Sequence of chain 4.A:
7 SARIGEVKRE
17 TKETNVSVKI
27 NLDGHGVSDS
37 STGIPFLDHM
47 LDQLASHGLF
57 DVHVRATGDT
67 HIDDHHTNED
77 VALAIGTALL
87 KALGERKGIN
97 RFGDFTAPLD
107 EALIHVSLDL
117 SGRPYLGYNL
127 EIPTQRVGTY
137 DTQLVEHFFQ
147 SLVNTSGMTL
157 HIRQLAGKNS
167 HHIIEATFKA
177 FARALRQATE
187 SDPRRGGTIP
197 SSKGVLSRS

A small-molecule ligand and the protein it binds are described below.
Small molecule (SMILES): O=P(O)(O)C[C@H](O)Cn1cncn1

Sequence of chain 24.A:
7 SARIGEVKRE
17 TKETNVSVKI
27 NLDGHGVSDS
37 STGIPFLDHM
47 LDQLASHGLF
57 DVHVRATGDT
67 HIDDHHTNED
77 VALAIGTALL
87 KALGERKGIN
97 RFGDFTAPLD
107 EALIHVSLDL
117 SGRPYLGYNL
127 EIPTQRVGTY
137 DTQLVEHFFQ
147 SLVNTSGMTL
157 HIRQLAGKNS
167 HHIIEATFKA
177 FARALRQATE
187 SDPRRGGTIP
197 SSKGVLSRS

Sequence of chain 15.A:
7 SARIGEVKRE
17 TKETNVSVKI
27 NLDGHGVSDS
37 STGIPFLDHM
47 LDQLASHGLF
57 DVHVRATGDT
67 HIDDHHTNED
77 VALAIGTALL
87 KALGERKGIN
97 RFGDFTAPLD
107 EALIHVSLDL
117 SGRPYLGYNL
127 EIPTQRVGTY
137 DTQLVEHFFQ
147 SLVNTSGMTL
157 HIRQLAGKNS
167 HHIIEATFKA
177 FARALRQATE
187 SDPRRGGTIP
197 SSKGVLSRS

Binding-site contacts:
Ligand atom C8 contacts residue GLU19 of chain 4.A at 3.6 Å.
Ligand atom O13 contacts residue HIS72 of chain 4.A at 3.2 Å (h-bond).
Ligand atom N2 contacts residue MN1 of chain 15.C at 3.4 Å.
Ligand atom C7 contacts residue GLU19 of chain 4.A at 3.5 Å.
Ligand atom O11 contacts residue ARG119 of chain 15.A at 3.0 Å (salt-bridge).
Ligand atom C5 contacts residue HIS167 of chain 24.A at 3.4 Å.
Ligand atom C5 contacts residue MN1 of chain 15.C at 3.3 Å.
Ligand atom C6 contacts residue GLU19 of chain 4.A at 3.5 Å.
Ligand atom C5 contacts residue HIS72 of chain 4.A at 3.8 Å.
Ligand atom O13 contacts residue GLU171 of chain 24.A at 3.2 Å (salt-bridge).
Ligand atom C7 contacts residue GLU171 of chain 24.A at 3.1 Å.
Ligand atom C5 contacts residue HIS168 of chain 24.A at 3.8 Å.
Ligand atom C8 contacts residue GLU171 of chain 24.A at 3.6 Å.
Ligand atom N2 contacts residue HIS72 of chain 4.A at 3.7 Å.
Ligand atom O11 contacts residue ARG97 of chain 15.A at 2.9 Å (salt-bridge).
Ligand atom P9 contacts residue ARG97 of chain 15.A at 3.7 Å.
Ligand atom C5 contacts residue MN1 of chain 15.B at 3.3 Å.
Ligand atom O11 contacts residue LYS175 of chain 24.A at 2.7 Å (salt-bridge).
Ligand atom C5 contacts residue HIS71 of chain 4.A at 3.2 Å.
Ligand atom O13 contacts residue MN1 of chain 15.C at 2.3 Å.
Ligand atom C3 contacts residue MN1 of chain 15.B at 3.2 Å.
Ligand atom P9 contacts residue SER197 of chain 15.A at 3.7 Å.
Ligand atom C8 contacts residue SER198 of chain 15.A at 3.8 Å.
Ligand atom O12 contacts residue ARG119 of chain 15.A at 2.8 Å (salt-bridge).
Ligand atom N1 contacts residue MN1 of chain 15.C at 2.3 Å.
Ligand atom O10 contacts residue SER197 of chain 15.A at 2.6 Å (h-bond).
Ligand atom N1 contacts residue GLU171 of chain 24.A at 3.3 Å (salt-bridge).
Ligand atom N1 contacts residue HIS72 of chain 4.A at 3.1 Å (h-bond).
Ligand atom N4 contacts residue HIS168 of chain 24.A at 3.4 Å (h-bond).
Ligand atom N1 contacts residue HIS167 of chain 24.A at 3.3 Å (h-bond).
Ligand atom O12 contacts residue LYS199 of chain 15.A at 2.7 Å (salt-bridge).
Ligand atom N4 contacts residue GLU75 of chain 4.A at 3.0 Å (salt-bridge).
Ligand atom N4 contacts residue MN1 of chain 15.B at 2.2 Å.
Ligand atom O10 contacts residue ARG97 of chain 15.A at 2.8 Å (salt-bridge).
Ligand atom O13 contacts residue HIS45 of chain 24.A at 3.1 Å (h-bond).
Ligand atom C6 contacts residue MN1 of chain 15.C at 3.7 Å.
Ligand atom C7 contacts residue MN1 of chain 15.C at 3.3 Å.
Ligand atom O13 contacts residue GLU19 of chain 4.A at 2.8 Å (salt-bridge).
Ligand atom C3 contacts residue GLU75 of chain 4.A at 3.2 Å.
Ligand atom N4 contacts residue HIS71 of chain 4.A at 3.0 Å (h-bond).